Sequence of chain 1.B:
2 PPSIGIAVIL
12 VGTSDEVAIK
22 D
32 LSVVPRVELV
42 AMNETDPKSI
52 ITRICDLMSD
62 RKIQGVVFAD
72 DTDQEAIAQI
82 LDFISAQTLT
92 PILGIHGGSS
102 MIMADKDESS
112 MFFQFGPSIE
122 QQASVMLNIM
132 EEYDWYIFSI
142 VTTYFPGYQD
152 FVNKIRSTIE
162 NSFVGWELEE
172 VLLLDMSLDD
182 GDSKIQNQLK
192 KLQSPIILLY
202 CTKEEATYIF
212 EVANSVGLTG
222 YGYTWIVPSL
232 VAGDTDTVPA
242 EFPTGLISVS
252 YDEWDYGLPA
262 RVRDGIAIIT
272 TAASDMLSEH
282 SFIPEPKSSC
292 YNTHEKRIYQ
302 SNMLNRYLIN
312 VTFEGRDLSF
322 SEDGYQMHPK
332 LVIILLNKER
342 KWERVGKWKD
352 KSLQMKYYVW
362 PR

Binding-site contacts:
Ligand atom O7 contacts residue ASN311 of chain 1.B at 3.9 Å.
Ligand atom C3 contacts residue ASN311 of chain 1.B at 3.7 Å.
Ligand atom N2 contacts residue ASN311 of chain 1.B at 3.1 Å (h-bond).
Ligand atom C5 contacts residue ASN311 of chain 1.B at 3.6 Å.
Ligand atom C2 contacts residue ASN311 of chain 1.B at 2.4 Å.
Ligand atom C1 contacts residue ASN311 of chain 1.B at 1.4 Å.
Ligand atom O5 contacts residue ASN311 of chain 1.B at 2.3 Å (h-bond).
Ligand atom C4 contacts residue ASN311 of chain 1.B at 3.9 Å.
Ligand atom C7 contacts residue ASN311 of chain 1.B at 3.9 Å.

This small molecule binds to this protein.
Small molecule (SMILES): CC(=O)N[C@@H]1[C@@H](O)[C@H](O)[C@@H](CO)O[C@H]1O